Sequence of chain 1.E:
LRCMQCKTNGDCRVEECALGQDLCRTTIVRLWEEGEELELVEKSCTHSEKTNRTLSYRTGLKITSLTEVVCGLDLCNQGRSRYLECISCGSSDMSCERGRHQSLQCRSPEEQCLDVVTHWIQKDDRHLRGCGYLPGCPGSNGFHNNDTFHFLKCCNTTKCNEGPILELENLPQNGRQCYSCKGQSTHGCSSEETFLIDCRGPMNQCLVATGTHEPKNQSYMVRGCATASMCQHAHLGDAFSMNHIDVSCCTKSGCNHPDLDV

This small molecule binds to this protein.
Small molecule (SMILES): CC(=O)N[C@@H]1[C@@H](O)[C@H](O)[C@@H](CO)O[C@H]1O

Binding-site contacts:
Ligand atom C3 contacts residue ASN162 of chain 1.E at 3.8 Å.
Ligand atom C5 contacts residue ASN162 of chain 1.E at 3.3 Å.
Ligand atom C7 contacts residue PHE211 of chain 1.E at 4.3 Å (hydrophobic).
Ligand atom O6 contacts residue GLN131 of chain 1.E at 3.6 Å.
Ligand atom O7 contacts residue PHE211 of chain 1.E at 3.5 Å.
Ligand atom C1 contacts residue PHE211 of chain 1.E at 4.0 Å (hydrophobic).
Ligand atom O5 contacts residue ASN162 of chain 1.E at 2.4 Å (h-bond).
Ligand atom C2 contacts residue ASN162 of chain 1.E at 2.8 Å.
Ligand atom C6 contacts residue ILE130 of chain 1.E at 3.8 Å (hydrophobic).
Ligand atom N2 contacts residue ASN162 of chain 1.E at 3.7 Å.
Ligand atom C2 contacts residue PHE211 of chain 1.E at 4.0 Å (hydrophobic).
Ligand atom C4 contacts residue ASN162 of chain 1.E at 3.7 Å.
Ligand atom C1 contacts residue ASN162 of chain 1.E at 1.4 Å.
Ligand atom C6 contacts residue ASN162 of chain 1.E at 3.6 Å.
Ligand atom N2 contacts residue PHE211 of chain 1.E at 4.2 Å.
Ligand atom O6 contacts residue ILE130 of chain 1.E at 3.5 Å.